This small molecule binds to this protein.
Small molecule (SMILES): CC(=O)N[C@H]1[C@H](O[C@H]2[C@H](O)[C@@H](NC(C)=O)CO[C@@H]2CO)O[C@H](CO)[C@@H](O[C@@H]2O[C@H](CO)[C@@H](O)[C@H](O)[C@H]2NC(C)=O)[C@@H]1O

Binding-site contacts:
Ligand atom C4 contacts residue ASN91 of chain 1.B at 4.3 Å.
Ligand atom C8 contacts residue ASN91 of chain 1.B at 4.0 Å.
Ligand atom C3 contacts residue ASN91 of chain 1.B at 3.8 Å.
Ligand atom N2 contacts residue ASN91 of chain 1.B at 2.7 Å (h-bond).
Ligand atom C7 contacts residue ASN91 of chain 1.B at 3.5 Å.
Ligand atom O7 contacts residue GLY90 of chain 1.B at 4.1 Å.
Ligand atom O7 contacts residue ASN91 of chain 1.B at 4.3 Å.
Ligand atom C5 contacts residue ASN91 of chain 1.B at 3.7 Å.
Ligand atom C1 contacts residue ASN91 of chain 1.B at 1.4 Å.
Ligand atom O5 contacts residue ASN87 of chain 1.B at 4.2 Å.
Ligand atom C5 contacts residue ASN87 of chain 1.B at 4.0 Å.
Ligand atom C1 contacts residue ASN87 of chain 1.B at 4.1 Å.
Ligand atom C2 contacts residue ASN91 of chain 1.B at 2.4 Å.
Ligand atom O5 contacts residue ASN91 of chain 1.B at 2.4 Å (h-bond).

Sequence of chain 1.B:
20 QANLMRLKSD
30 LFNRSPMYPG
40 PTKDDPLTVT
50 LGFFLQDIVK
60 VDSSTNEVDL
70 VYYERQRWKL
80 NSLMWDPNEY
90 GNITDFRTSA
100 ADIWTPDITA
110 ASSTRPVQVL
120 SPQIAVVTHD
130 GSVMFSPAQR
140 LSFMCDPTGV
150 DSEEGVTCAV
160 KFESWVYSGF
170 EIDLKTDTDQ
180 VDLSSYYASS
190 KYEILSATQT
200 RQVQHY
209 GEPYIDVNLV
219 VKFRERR